Sequence of chain 1.A:
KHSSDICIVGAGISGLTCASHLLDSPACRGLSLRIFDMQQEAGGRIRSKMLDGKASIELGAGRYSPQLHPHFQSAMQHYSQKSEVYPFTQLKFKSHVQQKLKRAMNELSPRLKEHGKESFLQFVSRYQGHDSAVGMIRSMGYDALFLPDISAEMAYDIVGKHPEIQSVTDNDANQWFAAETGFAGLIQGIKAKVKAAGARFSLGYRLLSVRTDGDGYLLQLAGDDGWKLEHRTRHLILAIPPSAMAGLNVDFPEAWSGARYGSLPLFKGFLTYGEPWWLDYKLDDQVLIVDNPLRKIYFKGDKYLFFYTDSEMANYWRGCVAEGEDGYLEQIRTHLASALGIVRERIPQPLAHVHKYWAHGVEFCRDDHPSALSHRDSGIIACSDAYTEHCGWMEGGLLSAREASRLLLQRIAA

Binding-site contacts:
Ligand atom CG contacts residue HIS162 of chain 1.A at 3.2 Å.
Ligand atom CB contacts residue TYR308 of chain 1.A at 4.2 Å (hydrophobic).
Ligand atom C contacts residue FAD1 of chain 1.C at 3.8 Å.
Ligand atom F contacts residue CYS394 of chain 1.A at 4.2 Å.
Ligand atom CE3 contacts residue HIS162 of chain 1.A at 3.9 Å.
Ligand atom CD2 contacts residue VAL362 of chain 1.A at 4.1 Å (hydrophobic).
Ligand atom OXT contacts residue ARG63 of chain 1.A at 1.7 Å (salt-bridge).
Ligand atom OXT contacts residue HIS162 of chain 1.A at 3.3 Å.
Ligand atom O contacts residue ARG63 of chain 1.A at 3.4 Å (salt-bridge).
Ligand atom CA contacts residue TYR308 of chain 1.A at 3.0 Å (hydrophobic).
Ligand atom C contacts residue HIS162 of chain 1.A at 3.8 Å.
Ligand atom CB contacts residue HIS162 of chain 1.A at 3.2 Å.
Ligand atom CZ3 contacts residue VAL362 of chain 1.A at 4.1 Å (hydrophobic).
Ligand atom CE2 contacts residue HIS162 of chain 1.A at 4.2 Å.
Ligand atom C contacts residue ARG63 of chain 1.A at 2.8 Å.
Ligand atom F contacts residue HIS162 of chain 1.A at 4.1 Å.
Ligand atom CA contacts residue HIS162 of chain 1.A at 3.7 Å.
Ligand atom F contacts residue TRP396 of chain 1.A at 3.9 Å.
Ligand atom CA contacts residue ARG63 of chain 1.A at 4.0 Å.
Ligand atom O contacts residue TRP396 of chain 1.A at 3.8 Å.
Ligand atom F contacts residue GLY395 of chain 1.A at 3.9 Å.
Ligand atom C contacts residue TYR308 of chain 1.A at 3.8 Å (hydrophobic).
Ligand atom CD1 contacts residue HIS162 of chain 1.A at 3.8 Å.
Ligand atom OXT contacts residue TYR142 of chain 1.A at 3.7 Å.
Ligand atom CD1 contacts residue TYR308 of chain 1.A at 3.5 Å (hydrophobic).
Ligand atom NE1 contacts residue TYR142 of chain 1.A at 3.8 Å.
Ligand atom N contacts residue LEU266 of chain 1.A at 4.3 Å.
Ligand atom O contacts residue FAD1 of chain 1.C at 2.9 Å (h-bond).
Ligand atom OXT contacts residue TYR308 of chain 1.A at 4.0 Å.
Ligand atom CD1 contacts residue TYR142 of chain 1.A at 3.8 Å (hydrophobic).
Ligand atom CZ2 contacts residue ALA144 of chain 1.A at 3.8 Å (hydrophobic).
Ligand atom CZ2 contacts residue LEU264 of chain 1.A at 4.1 Å (hydrophobic).
Ligand atom CD2 contacts residue HIS162 of chain 1.A at 3.5 Å.
Ligand atom CE3 contacts residue VAL362 of chain 1.A at 4.2 Å (hydrophobic).
Ligand atom CZ3 contacts residue ILE158 of chain 1.A at 4.2 Å (hydrophobic).
Ligand atom N contacts residue TYR308 of chain 1.A at 2.6 Å (h-bond).
Ligand atom CG contacts residue VAL362 of chain 1.A at 4.1 Å (hydrophobic).
Ligand atom CA contacts residue FAD1 of chain 1.C at 4.1 Å.
Ligand atom N contacts residue FAD1 of chain 1.C at 3.1 Å.
Ligand atom CH2 contacts residue ILE158 of chain 1.A at 4.2 Å (hydrophobic).

This small molecule binds to this protein.
Small molecule (SMILES): N[C@@H](Cc1c[nH]c2cccc(F)c12)C(=O)O